Sequence of chain 1.B:
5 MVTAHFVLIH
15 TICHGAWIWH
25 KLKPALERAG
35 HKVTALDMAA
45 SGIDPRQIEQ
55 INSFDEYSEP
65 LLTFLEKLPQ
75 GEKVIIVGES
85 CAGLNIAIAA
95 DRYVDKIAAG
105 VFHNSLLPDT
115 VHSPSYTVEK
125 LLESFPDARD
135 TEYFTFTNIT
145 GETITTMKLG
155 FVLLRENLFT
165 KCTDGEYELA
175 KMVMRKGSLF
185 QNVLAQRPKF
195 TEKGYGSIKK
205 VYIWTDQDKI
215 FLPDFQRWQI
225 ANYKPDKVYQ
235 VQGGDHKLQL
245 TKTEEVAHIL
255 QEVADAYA

Binding-site contacts:
Ligand atom O4 contacts residue LEU126 of chain 1.B at 4.1 Å.
Ligand atom O4 contacts residue LEU183 of chain 1.B at 3.9 Å.
Ligand atom O1' contacts residue SER84 of chain 1.B at 2.3 Å (h-bond).
Ligand atom C6 contacts residue HBA1 of chain 1.F at 3.3 Å.
Ligand atom C5 contacts residue ILE16 of chain 1.B at 4.4 Å (hydrophobic).
Ligand atom C5 contacts residue LEU183 of chain 1.B at 3.9 Å (hydrophobic).
Ligand atom C1' contacts residue THR15 of chain 1.B at 3.1 Å.
Ligand atom C1' contacts residue CYS85 of chain 1.B at 4.3 Å (hydrophobic).
Ligand atom C1 contacts residue CYS85 of chain 1.B at 4.0 Å (hydrophobic).
Ligand atom C3 contacts residue HBA1 of chain 1.F at 3.1 Å.
Ligand atom C4 contacts residue MET151 of chain 1.B at 3.8 Å (hydrophobic).
Ligand atom C6 contacts residue LEU125 of chain 1.B at 4.4 Å (hydrophobic).
Ligand atom C1' contacts residue ILE16 of chain 1.B at 3.8 Å (hydrophobic).
Ligand atom C1 contacts residue HBA1 of chain 1.F at 3.1 Å.
Ligand atom C2 contacts residue MET151 of chain 1.B at 4.0 Å (hydrophobic).
Ligand atom O1' contacts residue HBA1 of chain 1.F at 3.4 Å (h-bond).
Ligand atom C2 contacts residue ILE16 of chain 1.B at 3.5 Å (hydrophobic).
Ligand atom C1 contacts residue SER84 of chain 1.B at 4.1 Å.
Ligand atom C3 contacts residue LEU153 of chain 1.B at 4.2 Å (hydrophobic).
Ligand atom O4 contacts residue HBA1 of chain 1.F at 3.2 Å.
Ligand atom C5 contacts residue CYS85 of chain 1.B at 3.8 Å (hydrophobic).
Ligand atom C3 contacts residue MET151 of chain 1.B at 3.0 Å (hydrophobic).
Ligand atom C5 contacts residue LEU125 of chain 1.B at 3.7 Å (hydrophobic).
Ligand atom C2 contacts residue HBA1 of chain 1.F at 3.1 Å.
Ligand atom C4 contacts residue LEU183 of chain 1.B at 4.0 Å (hydrophobic).
Ligand atom O1' contacts residue CYS85 of chain 1.B at 3.9 Å.
Ligand atom C6 contacts residue ILE16 of chain 1.B at 4.4 Å (hydrophobic).
Ligand atom C4 contacts residue ILE16 of chain 1.B at 4.0 Å (hydrophobic).
Ligand atom C1 contacts residue ILE16 of chain 1.B at 3.7 Å (hydrophobic).
Ligand atom C3 contacts residue ILE16 of chain 1.B at 3.5 Å (hydrophobic).
Ligand atom C6 contacts residue CYS85 of chain 1.B at 3.3 Å (hydrophobic).
Ligand atom O1' contacts residue THR15 of chain 1.B at 2.6 Å (h-bond).
Ligand atom C1 contacts residue THR15 of chain 1.B at 4.1 Å.
Ligand atom O4 contacts residue MET151 of chain 1.B at 3.5 Å.
Ligand atom C5 contacts residue HBA1 of chain 1.F at 3.2 Å.
Ligand atom C4 contacts residue HBA1 of chain 1.F at 3.3 Å.
Ligand atom C1' contacts residue HBA1 of chain 1.F at 3.2 Å.
Ligand atom C1' contacts residue SER84 of chain 1.B at 3.5 Å.
Ligand atom C2 contacts residue LEU153 of chain 1.B at 4.1 Å (hydrophobic).
Ligand atom C6 contacts residue SER84 of chain 1.B at 3.8 Å.

A small-molecule ligand and the protein it binds are described below.
Small molecule (SMILES): O=Cc1ccc(O)cc1